Binding-site contacts:
Ligand atom OAD contacts residue SER132 of chain 1.D at 2.8 Å (h-bond).
Ligand atom CAK contacts residue ARG104 of chain 1.D at 4.0 Å.
Ligand atom OAC contacts residue SER131 of chain 1.D at 4.0 Å.
Ligand atom NAH contacts residue ARG104 of chain 1.D at 3.6 Å.
Ligand atom CAA contacts residue ASP77 of chain 1.D at 3.9 Å.
Ligand atom CAG contacts residue ASP23 of chain 1.C at 3.2 Å.
Ligand atom CAG contacts residue GLY111 of chain 1.D at 3.5 Å.
Ligand atom OAF contacts residue GLY103 of chain 1.D at 4.3 Å.
Ligand atom OAC contacts residue SER132 of chain 1.D at 3.0 Å (h-bond).
Ligand atom CAJ contacts residue ARG104 of chain 1.D at 4.0 Å.
Ligand atom CAB contacts residue GLY103 of chain 1.D at 4.1 Å.
Ligand atom CAI contacts residue SER132 of chain 1.D at 3.3 Å.
Ligand atom NAH contacts residue GLY22 of chain 1.C at 4.2 Å.
Ligand atom OAC contacts residue PRO130 of chain 1.D at 4.3 Å.
Ligand atom CAL contacts residue ASP23 of chain 1.C at 3.9 Å.
Ligand atom OAE contacts residue ASP23 of chain 1.C at 3.9 Å.
Ligand atom OAE contacts residue ARG104 of chain 1.D at 2.8 Å (salt-bridge).
Ligand atom OAE contacts residue GLY22 of chain 1.C at 4.1 Å.
Ligand atom CAI contacts residue ASP23 of chain 1.C at 3.1 Å.
Ligand atom OAD contacts residue ASP23 of chain 1.C at 2.9 Å (salt-bridge).
Ligand atom OAD contacts residue GLY22 of chain 1.C at 3.7 Å.
Ligand atom NAH contacts residue ASP23 of chain 1.C at 3.0 Å (salt-bridge).
Ligand atom CAK contacts residue GLY103 of chain 1.D at 4.4 Å.
Ligand atom NAH contacts residue ARG20 of chain 1.C at 4.1 Å.
Ligand atom CAM contacts residue GLY111 of chain 1.D at 4.3 Å.
Ligand atom CAA contacts residue ARG20 of chain 1.C at 4.3 Å.
Ligand atom CAM contacts residue ASP23 of chain 1.C at 3.8 Å.
Ligand atom OAC contacts residue ASP23 of chain 1.C at 3.5 Å (salt-bridge).
Ligand atom CAL contacts residue ARG20 of chain 1.C at 3.7 Å.
Ligand atom CAN contacts residue ARG104 of chain 1.D at 4.0 Å.
Ligand atom CAM contacts residue ARG104 of chain 1.D at 3.9 Å.
Ligand atom CAB contacts residue ARG102 of chain 1.D at 3.2 Å.
Ligand atom CAL contacts residue ARG104 of chain 1.D at 3.7 Å.
Ligand atom OAF contacts residue ARG104 of chain 1.D at 4.2 Å.
Ligand atom OAC contacts residue GLY111 of chain 1.D at 4.3 Å.
Ligand atom CAL contacts residue GLY22 of chain 1.C at 4.0 Å.
Ligand atom CAB contacts residue SER112 of chain 1.D at 3.8 Å.
Ligand atom CAB contacts residue ARG104 of chain 1.D at 4.2 Å.
Ligand atom OAE contacts residue ARG20 of chain 1.C at 2.6 Å (salt-bridge).
Ligand atom CAG contacts residue SER112 of chain 1.D at 4.2 Å.

This small molecule binds to this protein.
Small molecule (SMILES): Cc1c(O)nc(CC(=O)O)c(C)c1O

Sequence of chain 1.C:
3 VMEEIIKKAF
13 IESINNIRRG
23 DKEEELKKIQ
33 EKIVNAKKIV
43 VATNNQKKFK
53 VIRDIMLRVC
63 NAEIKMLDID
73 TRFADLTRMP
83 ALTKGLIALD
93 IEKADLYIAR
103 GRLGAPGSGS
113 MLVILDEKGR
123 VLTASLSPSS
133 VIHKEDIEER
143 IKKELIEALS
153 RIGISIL

Sequence of chain 1.D:
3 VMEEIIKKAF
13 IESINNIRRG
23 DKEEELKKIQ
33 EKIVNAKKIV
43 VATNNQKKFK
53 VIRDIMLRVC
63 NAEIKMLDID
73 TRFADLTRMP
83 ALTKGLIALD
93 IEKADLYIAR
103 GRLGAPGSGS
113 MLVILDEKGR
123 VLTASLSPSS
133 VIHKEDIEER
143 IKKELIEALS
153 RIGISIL